Binding-site contacts:
Ligand atom O1 contacts residue ARG41 of chain 1.D at 3.1 Å (salt-bridge).
Ligand atom C6 contacts residue CYS72 of chain 1.A at 3.7 Å (hydrophobic).
Ligand atom C1 contacts residue SER60 of chain 1.A at 3.0 Å.
Ligand atom C5 contacts residue SER60 of chain 1.A at 3.2 Å.
Ligand atom C6 contacts residue LEU73 of chain 1.A at 3.6 Å (hydrophobic).
Ligand atom C2 contacts residue SER60 of chain 1.A at 2.9 Å.
Ligand atom C4 contacts residue GLY58 of chain 1.A at 3.3 Å.
Ligand atom O3 contacts residue SER60 of chain 1.A at 4.3 Å.
Ligand atom C1 contacts residue ARG41 of chain 1.D at 3.9 Å.
Ligand atom O3 contacts residue GLY58 of chain 1.A at 4.0 Å.
Ligand atom C4 contacts residue LEU73 of chain 1.A at 3.7 Å (hydrophobic).
Ligand atom C3 contacts residue GLY58 of chain 1.A at 3.7 Å.
Ligand atom C5 contacts residue PHE71 of chain 1.A at 3.6 Å (hydrophobic).
Ligand atom C5 contacts residue LEU73 of chain 1.A at 4.0 Å (hydrophobic).
Ligand atom C4 contacts residue SER60 of chain 1.A at 3.7 Å.
Ligand atom C6 contacts residue PHE71 of chain 1.A at 3.3 Å (hydrophobic).
Ligand atom C6 contacts residue SER60 of chain 1.A at 4.4 Å.
Ligand atom C6 contacts residue GLY58 of chain 1.A at 4.1 Å.
Ligand atom C5 contacts residue GLY58 of chain 1.A at 3.1 Å.
Ligand atom O4 contacts residue LEU73 of chain 1.A at 3.7 Å.
Ligand atom O1 contacts residue SER60 of chain 1.A at 2.3 Å (h-bond).
Ligand atom O2 contacts residue SER60 of chain 1.A at 2.5 Å (h-bond).
Ligand atom C3 contacts residue SER60 of chain 1.A at 3.0 Å.
Ligand atom C5 contacts residue GLY59 of chain 1.A at 4.1 Å.
Ligand atom C6 contacts residue PHE50 of chain 1.D at 4.1 Å (hydrophobic).

Sequence of chain 1.D:
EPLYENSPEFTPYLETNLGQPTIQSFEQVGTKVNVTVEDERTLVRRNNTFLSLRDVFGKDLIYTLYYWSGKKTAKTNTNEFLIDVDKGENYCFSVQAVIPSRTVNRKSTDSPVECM

Sequence of chain 1.A:
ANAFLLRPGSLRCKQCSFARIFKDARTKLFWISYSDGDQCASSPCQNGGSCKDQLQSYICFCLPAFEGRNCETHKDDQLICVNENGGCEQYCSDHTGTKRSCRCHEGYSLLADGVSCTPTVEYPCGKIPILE

This protein binds this small molecule.
Small molecule (SMILES): C[C@@H]1O[C@@H](O)[C@@H](O)[C@H](O)[C@@H]1O